A protein and the small-molecule ligand that binds it are described below.
Small molecule (SMILES): CC(=O)N[C@@H]1[C@@H](O)[C@H](O)[C@@H](CO)O[C@H]1O

Binding-site contacts:
Ligand atom C5 contacts residue ASN66 of chain 1.E at 3.7 Å.
Ligand atom C1 contacts residue SER68 of chain 1.E at 4.3 Å.
Ligand atom O6 contacts residue SER68 of chain 1.E at 4.2 Å.
Ligand atom C4 contacts residue ASN66 of chain 1.E at 4.2 Å.
Ligand atom C3 contacts residue ASN66 of chain 1.E at 3.8 Å.
Ligand atom O5 contacts residue SER68 of chain 1.E at 4.2 Å.
Ligand atom C1 contacts residue GLU69 of chain 1.E at 4.1 Å.
Ligand atom C8 contacts residue ASN66 of chain 1.E at 2.9 Å.
Ligand atom C2 contacts residue ASN66 of chain 1.E at 2.5 Å.
Ligand atom N2 contacts residue ASN66 of chain 1.E at 2.9 Å (h-bond).
Ligand atom O7 contacts residue ASN66 of chain 1.E at 4.1 Å.
Ligand atom C1 contacts residue ASN66 of chain 1.E at 1.5 Å.
Ligand atom C7 contacts residue ASN66 of chain 1.E at 3.1 Å.
Ligand atom O5 contacts residue GLU69 of chain 1.E at 3.8 Å.
Ligand atom O5 contacts residue ASN66 of chain 1.E at 2.4 Å (h-bond).
Ligand atom O6 contacts residue GLU69 of chain 1.E at 3.4 Å.

Sequence of chain 1.E:
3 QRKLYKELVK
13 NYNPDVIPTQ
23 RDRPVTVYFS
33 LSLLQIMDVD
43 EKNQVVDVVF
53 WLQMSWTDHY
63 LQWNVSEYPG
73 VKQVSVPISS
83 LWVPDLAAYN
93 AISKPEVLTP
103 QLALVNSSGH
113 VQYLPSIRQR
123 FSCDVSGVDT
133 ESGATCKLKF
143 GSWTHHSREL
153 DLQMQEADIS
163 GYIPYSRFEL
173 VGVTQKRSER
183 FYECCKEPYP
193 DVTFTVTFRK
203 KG